Sequence of chain 1.A:
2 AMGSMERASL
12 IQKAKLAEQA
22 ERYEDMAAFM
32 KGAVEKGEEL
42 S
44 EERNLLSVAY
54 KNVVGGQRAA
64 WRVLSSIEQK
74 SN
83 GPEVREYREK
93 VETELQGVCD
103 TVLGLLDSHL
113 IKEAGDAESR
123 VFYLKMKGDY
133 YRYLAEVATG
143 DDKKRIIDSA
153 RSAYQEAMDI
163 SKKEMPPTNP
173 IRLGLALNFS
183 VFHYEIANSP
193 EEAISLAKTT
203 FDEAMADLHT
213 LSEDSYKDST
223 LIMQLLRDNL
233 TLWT

Binding-site contacts:
Ligand atom CE3 contacts residue UG51 of chain 1.C at 3.7 Å.
Ligand atom CZ2 contacts residue UG51 of chain 1.C at 3.3 Å.
Ligand atom CA contacts residue ASN231 of chain 1.A at 3.6 Å.
Ligand atom CB contacts residue ASN231 of chain 1.A at 3.6 Å.
Ligand atom CA contacts residue ASN231 of chain 1.A at 3.6 Å.
Ligand atom CB contacts residue ASN231 of chain 1.A at 3.6 Å.
Ligand atom O contacts residue LEU234 of chain 1.A at 3.7 Å.
Ligand atom CZ3 contacts residue UG51 of chain 1.C at 3.6 Å.
Ligand atom C contacts residue ASN180 of chain 1.A at 3.6 Å.
Ligand atom CG contacts residue LEU234 of chain 1.A at 3.5 Å (hydrophobic).
Ligand atom CB contacts residue TRP235 of chain 1.A at 3.6 Å (hydrophobic).
Ligand atom NE1 contacts residue UG51 of chain 1.C at 3.4 Å.
Ligand atom P contacts residue ARG61 of chain 1.A at 3.7 Å.
Ligand atom CD contacts residue GLU187 of chain 1.A at 3.2 Å.
Ligand atom O contacts residue LEU179 of chain 1.A at 3.5 Å.
Ligand atom O contacts residue VAL183 of chain 1.A at 3.5 Å.
Ligand atom CG contacts residue UG51 of chain 1.C at 3.7 Å.
Ligand atom CE2 contacts residue UG51 of chain 1.C at 3.5 Å.
Ligand atom N contacts residue ASN180 of chain 1.A at 2.8 Å (h-bond).
Ligand atom CA contacts residue LEU234 of chain 1.A at 3.8 Å (hydrophobic).
Ligand atom O1P contacts residue ARG61 of chain 1.A at 3.0 Å (salt-bridge).
Ligand atom O contacts residue ASN231 of chain 1.A at 2.8 Å (h-bond).
Ligand atom CB contacts residue ASN180 of chain 1.A at 3.7 Å.
Ligand atom CD2 contacts residue UG51 of chain 1.C at 3.4 Å.
Ligand atom C contacts residue ASN231 of chain 1.A at 3.6 Å.
Ligand atom O3P contacts residue TYR135 of chain 1.A at 2.6 Å (h-bond).
Ligand atom O3P contacts residue ARG134 of chain 1.A at 2.8 Å (salt-bridge).
Ligand atom CH2 contacts residue UG51 of chain 1.C at 3.5 Å.
Ligand atom NH1 contacts residue LEU234 of chain 1.A at 3.5 Å.
Ligand atom O1P contacts residue ARG134 of chain 1.A at 2.9 Å (salt-bridge).
Ligand atom N contacts residue ASN231 of chain 1.A at 2.7 Å (h-bond).
Ligand atom CD1 contacts residue UG51 of chain 1.C at 3.6 Å.
Ligand atom N contacts residue LEU179 of chain 1.A at 3.4 Å.
Ligand atom C contacts residue ASN231 of chain 1.A at 3.8 Å.
Ligand atom CA contacts residue ASN180 of chain 1.A at 3.5 Å.
Ligand atom O2P contacts residue ARG61 of chain 1.A at 2.8 Å (salt-bridge).
Ligand atom CG contacts residue GLU187 of chain 1.A at 3.5 Å.
Ligand atom CA contacts residue LEU179 of chain 1.A at 3.6 Å (hydrophobic).
Ligand atom CB contacts residue ASN180 of chain 1.A at 3.4 Å.
Ligand atom C contacts residue LEU179 of chain 1.A at 3.6 Å (hydrophobic).

This protein binds this small molecule.
Small molecule (SMILES): C[C@@H](C=O)NC(=O)[C@H](CC1=CN=C2C=CC=CC12)NC(=O)[C@H](COP(=O)(O)O)NC(=O)[C@H](CO)NC(=O)[C@@H]1CCCN1C(=O)[C@@H](N)CCCN=C(N)N